Binding-site contacts:
Ligand atom O5 contacts residue ASN98 of chain 1.F at 2.4 Å (h-bond).
Ligand atom N2 contacts residue ASN98 of chain 1.F at 2.9 Å (h-bond).
Ligand atom C8 contacts residue ASN98 of chain 1.F at 3.5 Å.
Ligand atom C1 contacts residue ASN98 of chain 1.F at 1.4 Å.
Ligand atom C3 contacts residue ASN98 of chain 1.F at 3.8 Å.
Ligand atom C5 contacts residue ASN98 of chain 1.F at 3.6 Å.
Ligand atom C7 contacts residue ASN98 of chain 1.F at 3.2 Å.
Ligand atom C5 contacts residue ASN98 of chain 1.F at 3.8 Å.
Ligand atom C4 contacts residue ASN98 of chain 1.F at 4.2 Å.
Ligand atom C6 contacts residue ASN98 of chain 1.F at 3.5 Å.
Ligand atom O7 contacts residue ASN98 of chain 1.F at 3.1 Å (h-bond).
Ligand atom C2 contacts residue ASN98 of chain 1.F at 2.5 Å.

The protein below binds the small molecule below.
Small molecule (SMILES): CC(=O)N[C@H]1[C@H](O[C@H]2[C@H](O)[C@@H](NC(C)=O)CO[C@@H]2CO[C@@H]2O[C@@H](C)[C@@H](O)[C@@H](O)[C@@H]2O)O[C@H](CO)[C@@H](O)[C@@H]1O

Sequence of chain 1.F:
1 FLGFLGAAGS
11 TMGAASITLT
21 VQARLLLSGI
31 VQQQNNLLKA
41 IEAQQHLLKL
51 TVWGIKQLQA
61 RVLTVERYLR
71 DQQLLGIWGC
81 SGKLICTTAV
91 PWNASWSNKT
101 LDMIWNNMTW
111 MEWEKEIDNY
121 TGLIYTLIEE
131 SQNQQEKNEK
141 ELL